Binding-site contacts:
Ligand atom C2 contacts residue LYS83 of chain 1.A at 3.3 Å.
Ligand atom C2 contacts residue ILE51 of chain 1.A at 3.7 Å (hydrophobic).
Ligand atom O2A contacts residue GLY88 of chain 1.A at 2.6 Å (h-bond).
Ligand atom N6 contacts residue SER97 of chain 1.A at 3.0 Å (h-bond).
Ligand atom O2G contacts residue GLY90 of chain 1.A at 3.2 Å.
Ligand atom C2 contacts residue SER94 of chain 1.A at 3.5 Å.
Ligand atom O2A contacts residue SER93 of chain 1.A at 3.5 Å.
Ligand atom O1A contacts residue SER93 of chain 1.A at 3.3 Å (h-bond).
Ligand atom O3G contacts residue HSE1 of chain 1.B at 3.1 Å (h-bond).
Ligand atom N1 contacts residue LYS83 of chain 1.A at 2.8 Å (salt-bridge).
Ligand atom O2B contacts residue THR179 of chain 1.A at 3.5 Å (h-bond).
Ligand atom O5' contacts residue SER94 of chain 1.A at 2.9 Å.
Ligand atom O4' contacts residue SER129 of chain 1.A at 3.1 Å.
Ligand atom N6 contacts residue ASN58 of chain 1.A at 3.0 Å (h-bond).
Ligand atom N3 contacts residue SER94 of chain 1.A at 3.6 Å.
Ligand atom PG contacts residue HSE1 of chain 1.B at 3.4 Å.
Ligand atom C5' contacts residue ALA87 of chain 1.A at 3.6 Å (hydrophobic).
Ligand atom C8 contacts residue LYS57 of chain 1.A at 3.5 Å.
Ligand atom O2A contacts residue ALA87 of chain 1.A at 2.9 Å.
Ligand atom O1B contacts residue THR179 of chain 1.A at 2.0 Å (h-bond).
Ligand atom N1 contacts residue SER97 of chain 1.A at 3.5 Å (h-bond).
Ligand atom PA contacts residue SER94 of chain 1.A at 3.3 Å.
Ligand atom O2' contacts residue PRO52 of chain 1.A at 3.6 Å.
Ligand atom O2B contacts residue GLY88 of chain 1.A at 3.1 Å.
Ligand atom N7 contacts residue VAL59 of chain 1.A at 3.1 Å (h-bond).
Ligand atom PG contacts residue GLY90 of chain 1.A at 3.5 Å.
Ligand atom PB contacts residue THR179 of chain 1.A at 2.9 Å.
Ligand atom O1G contacts residue LEU91 of chain 1.A at 2.9 Å (h-bond).
Ligand atom N7 contacts residue ASN58 of chain 1.A at 3.3 Å.
Ligand atom N3B contacts residue SER257 of chain 1.A at 3.7 Å.
Ligand atom C8 contacts residue VAL59 of chain 1.A at 3.6 Å (hydrophobic).
Ligand atom C5 contacts residue ILE51 of chain 1.A at 3.6 Å (hydrophobic).
Ligand atom O2B contacts residue ILE177 of chain 1.A at 3.5 Å (h-bond).
Ligand atom O2G contacts residue HSE1 of chain 1.B at 2.5 Å (h-bond).
Ligand atom O2G contacts residue SER257 of chain 1.A at 3.1 Å (h-bond).
Ligand atom O1G contacts residue GLY92 of chain 1.A at 2.5 Å (h-bond).
Ligand atom C6 contacts residue SER97 of chain 1.A at 3.6 Å.
Ligand atom O1G contacts residue GLY90 of chain 1.A at 3.0 Å.
Ligand atom N3B contacts residue THR179 of chain 1.A at 3.0 Å (h-bond).
Ligand atom O1A contacts residue SER94 of chain 1.A at 2.5 Å (h-bond).

Sequence of chain 1.A:
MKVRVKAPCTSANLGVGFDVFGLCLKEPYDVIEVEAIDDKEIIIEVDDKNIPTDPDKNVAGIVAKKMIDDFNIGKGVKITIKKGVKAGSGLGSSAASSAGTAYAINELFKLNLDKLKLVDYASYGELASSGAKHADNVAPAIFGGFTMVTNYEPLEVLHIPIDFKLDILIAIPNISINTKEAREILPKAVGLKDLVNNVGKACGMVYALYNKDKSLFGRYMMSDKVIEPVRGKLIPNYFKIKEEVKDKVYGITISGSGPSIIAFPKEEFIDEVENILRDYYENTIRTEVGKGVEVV

A protein and the small-molecule ligand that binds it are described below.
Small molecule (SMILES): Nc1ncnc2c1ncn2[C@@H]1O[C@H](CO[P](=O)(O)O[P](=O)(O)NP(=O)(O)O)[C@@H](O)[C@H]1O